The protein below binds the small molecule below.
Small molecule (SMILES): CC(=O)N[C@@H]1[C@@H](O)[C@H](O)[C@@H](CO)O[C@H]1O

Sequence of chain 1.B:
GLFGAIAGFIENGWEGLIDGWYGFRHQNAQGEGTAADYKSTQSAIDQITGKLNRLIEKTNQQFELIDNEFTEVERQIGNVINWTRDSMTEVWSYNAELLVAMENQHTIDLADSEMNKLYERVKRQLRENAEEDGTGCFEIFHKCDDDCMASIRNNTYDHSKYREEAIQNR

Binding-site contacts:
Ligand atom C6 contacts residue ASN82 of chain 1.B at 3.8 Å.
Ligand atom C2 contacts residue ASN82 of chain 1.B at 2.7 Å.
Ligand atom O3 contacts residue GLU72 of chain 1.B at 4.1 Å.
Ligand atom C1 contacts residue ASN82 of chain 1.B at 1.4 Å.
Ligand atom C7 contacts residue ASN82 of chain 1.B at 3.8 Å.
Ligand atom C7 contacts residue GLU72 of chain 1.B at 3.8 Å.
Ligand atom N2 contacts residue ASN82 of chain 1.B at 3.2 Å (h-bond).
Ligand atom N2 contacts residue GLU72 of chain 1.B at 3.9 Å.
Ligand atom C7 contacts residue ARG75 of chain 1.B at 4.3 Å.
Ligand atom O7 contacts residue ASN82 of chain 1.B at 4.0 Å.
Ligand atom C3 contacts residue ASN82 of chain 1.B at 3.9 Å.
Ligand atom C8 contacts residue GLU72 of chain 1.B at 3.4 Å.
Ligand atom O6 contacts residue ASN82 of chain 1.B at 4.3 Å.
Ligand atom C7 contacts residue ASN79 of chain 1.B at 3.7 Å.
Ligand atom O5 contacts residue ARG85 of chain 1.B at 4.2 Å.
Ligand atom C8 contacts residue ASN79 of chain 1.B at 3.5 Å.
Ligand atom C8 contacts residue ARG75 of chain 1.B at 3.1 Å.
Ligand atom C5 contacts residue ASN82 of chain 1.B at 3.5 Å.
Ligand atom C4 contacts residue ASN82 of chain 1.B at 4.2 Å.
Ligand atom O5 contacts residue ASN82 of chain 1.B at 2.5 Å (h-bond).
Ligand atom C8 contacts residue GLY78 of chain 1.B at 4.2 Å.
Ligand atom O7 contacts residue ASN79 of chain 1.B at 3.5 Å (h-bond).